Binding-site contacts:
Ligand atom C11 contacts residue PRO243 of chain 1.C at 3.2 Å (hydrophobic).
Ligand atom C12 contacts residue PRO246 of chain 1.D at 3.7 Å (hydrophobic).
Ligand atom C18 contacts residue GLU22 of chain 1.C at 3.8 Å.
Ligand atom C10 contacts residue PRO243 of chain 1.C at 3.9 Å (hydrophobic).
Ligand atom C20 contacts residue MET32 of chain 1.C at 3.4 Å (hydrophobic).
Ligand atom C20 contacts residue GLU22 of chain 1.C at 3.6 Å.
Ligand atom C12 contacts residue TYR245 of chain 1.D at 3.4 Å (hydrophobic).
Ligand atom C16 contacts residue PRO246 of chain 1.D at 3.4 Å (hydrophobic).
Ligand atom C16 contacts residue GLU22 of chain 1.D at 3.8 Å.
Ligand atom C8 contacts residue MET32 of chain 1.D at 3.8 Å (hydrophobic).
Ligand atom C2 contacts residue MET32 of chain 1.C at 3.7 Å (hydrophobic).
Ligand atom C17 contacts residue MET32 of chain 1.D at 3.9 Å (hydrophobic).
Ligand atom C18 contacts residue THR244 of chain 1.C at 3.4 Å.
Ligand atom C12 contacts residue MET32 of chain 1.D at 3.8 Å (hydrophobic).
Ligand atom C20 contacts residue ILE71 of chain 1.C at 3.9 Å (hydrophobic).
Ligand atom N4 contacts residue PRO243 of chain 1.C at 3.5 Å (h-bond).
Ligand atom C18 contacts residue MET32 of chain 1.C at 3.7 Å (hydrophobic).
Ligand atom C11 contacts residue TRP61 of chain 1.C at 3.6 Å (hydrophobic).
Ligand atom C13 contacts residue TRP27 of chain 1.D at 3.6 Å (hydrophobic).
Ligand atom C6 contacts residue MET32 of chain 1.D at 3.7 Å (hydrophobic).
Ligand atom C14 contacts residue LEU34 of chain 1.C at 3.7 Å (hydrophobic).
Ligand atom O5 contacts residue GLN30 of chain 1.D at 3.6 Å.
Ligand atom C17 contacts residue TRP27 of chain 1.D at 3.7 Å (hydrophobic).
Ligand atom C1 contacts residue GLN30 of chain 1.D at 3.8 Å.
Ligand atom C19 contacts residue MET32 of chain 1.C at 3.7 Å (hydrophobic).
Ligand atom O5 contacts residue ALA31 of chain 1.D at 3.5 Å (h-bond).
Ligand atom C13 contacts residue MET32 of chain 1.D at 3.8 Å (hydrophobic).
Ligand atom C16 contacts residue MET32 of chain 1.D at 3.8 Å (hydrophobic).
Ligand atom O9 contacts residue CYS247 of chain 1.D at 2.8 Å (h-bond).
Ligand atom C7 contacts residue ALA31 of chain 1.D at 3.3 Å (hydrophobic).
Ligand atom O3 contacts residue MET32 of chain 1.C at 3.3 Å.
Ligand atom C16 contacts residue THR244 of chain 1.D at 3.7 Å.
Ligand atom O9 contacts residue GLN30 of chain 1.D at 3.2 Å (h-bond).
Ligand atom O5 contacts residue MET32 of chain 1.D at 3.9 Å.
Ligand atom C15 contacts residue THR244 of chain 1.C at 3.7 Å.
Ligand atom C17 contacts residue GLU22 of chain 1.D at 3.7 Å.
Ligand atom C16 contacts residue TYR245 of chain 1.D at 3.7 Å (hydrophobic).
Ligand atom C19 contacts residue SER33 of chain 1.C at 3.9 Å.
Ligand atom C15 contacts residue PRO243 of chain 1.C at 3.5 Å (hydrophobic).
Ligand atom C17 contacts residue PRO246 of chain 1.D at 3.8 Å (hydrophobic).

A small-molecule ligand and the protein it binds are described below.
Small molecule (SMILES): CN(C(=O)[C@@H]1COc2ccccc2O1)c1ccccc1

Sequence of chain 1.C:
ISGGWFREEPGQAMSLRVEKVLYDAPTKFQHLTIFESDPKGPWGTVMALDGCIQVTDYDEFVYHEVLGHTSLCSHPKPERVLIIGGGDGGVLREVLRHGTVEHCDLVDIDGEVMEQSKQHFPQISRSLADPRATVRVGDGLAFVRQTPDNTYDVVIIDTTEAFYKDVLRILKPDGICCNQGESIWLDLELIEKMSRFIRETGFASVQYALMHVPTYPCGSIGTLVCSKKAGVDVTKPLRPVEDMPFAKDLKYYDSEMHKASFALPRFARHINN

Sequence of chain 1.D:
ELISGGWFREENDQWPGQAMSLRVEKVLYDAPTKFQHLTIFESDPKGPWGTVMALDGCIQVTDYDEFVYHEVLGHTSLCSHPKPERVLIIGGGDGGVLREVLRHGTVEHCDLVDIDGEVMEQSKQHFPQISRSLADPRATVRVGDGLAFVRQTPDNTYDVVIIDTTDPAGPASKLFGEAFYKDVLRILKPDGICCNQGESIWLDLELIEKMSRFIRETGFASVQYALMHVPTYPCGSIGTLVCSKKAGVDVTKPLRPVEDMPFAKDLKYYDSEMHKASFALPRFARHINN